Sequence of chain 1.A:
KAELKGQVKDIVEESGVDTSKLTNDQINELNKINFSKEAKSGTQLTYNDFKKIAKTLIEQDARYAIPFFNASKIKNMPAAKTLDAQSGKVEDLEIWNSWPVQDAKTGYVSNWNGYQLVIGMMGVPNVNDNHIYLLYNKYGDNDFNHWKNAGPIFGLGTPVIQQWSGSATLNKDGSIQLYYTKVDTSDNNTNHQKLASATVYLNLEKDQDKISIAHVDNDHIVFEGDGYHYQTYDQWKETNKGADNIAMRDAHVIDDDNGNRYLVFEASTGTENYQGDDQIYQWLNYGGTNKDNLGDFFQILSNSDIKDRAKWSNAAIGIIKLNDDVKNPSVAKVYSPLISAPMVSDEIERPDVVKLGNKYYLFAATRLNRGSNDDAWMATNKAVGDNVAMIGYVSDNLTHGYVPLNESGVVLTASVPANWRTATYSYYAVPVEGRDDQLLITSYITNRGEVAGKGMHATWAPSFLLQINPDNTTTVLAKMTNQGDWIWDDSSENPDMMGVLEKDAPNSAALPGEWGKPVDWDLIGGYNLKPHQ

Binding-site contacts:
Ligand atom C6 contacts residue TRP196 of chain 2.A at 3.9 Å (hydrophobic).
Ligand atom O3 contacts residue ARG281 of chain 2.A at 3.2 Å (salt-bridge).
Ligand atom C1 contacts residue ASN129 of chain 2.A at 3.6 Å.
Ligand atom O6 contacts residue ARG480 of chain 2.A at 3.8 Å.
Ligand atom C5 contacts residue ASN129 of chain 2.A at 3.2 Å.
Ligand atom C3 contacts residue GLU379 of chain 2.A at 3.3 Å.
Ligand atom O1 contacts residue TYR457 of chain 2.A at 3.9 Å.
Ligand atom C4 contacts residue GLU379 of chain 2.A at 3.6 Å.
Ligand atom O4 contacts residue ASN129 of chain 2.A at 3.7 Å.
Ligand atom O3 contacts residue GLU379 of chain 2.A at 2.6 Å (salt-bridge).
Ligand atom O6 contacts residue MET153 of chain 2.A at 3.2 Å.
Ligand atom O4 contacts residue ASP282 of chain 2.A at 2.6 Å (salt-bridge).
Ligand atom O3 contacts residue ARG402 of chain 2.A at 3.8 Å.
Ligand atom C2 contacts residue GLU381 of chain 2.A at 3.9 Å.
Ligand atom O4 contacts residue SER197 of chain 2.A at 3.2 Å (h-bond).
Ligand atom O5 contacts residue ASN129 of chain 2.A at 3.0 Å (h-bond).
Ligand atom C1 contacts residue GLU381 of chain 2.A at 3.3 Å.
Ligand atom C3 contacts residue ASN129 of chain 2.A at 3.1 Å.
Ligand atom O3 contacts residue ARG399 of chain 2.A at 3.7 Å.
Ligand atom O1 contacts residue SER458 of chain 2.A at 3.6 Å.
Ligand atom C3 contacts residue GLU381 of chain 2.A at 3.5 Å.
Ligand atom C3 contacts residue ASP282 of chain 2.A at 3.5 Å.
Ligand atom C2 contacts residue ASN129 of chain 2.A at 3.4 Å.
Ligand atom C4 contacts residue ASN129 of chain 2.A at 3.6 Å.
Ligand atom C6 contacts residue MET153 of chain 2.A at 3.6 Å (hydrophobic).
Ligand atom O2 contacts residue GLU381 of chain 2.A at 3.4 Å (salt-bridge).
Ligand atom O4 contacts residue TRP196 of chain 2.A at 3.6 Å.
Ligand atom O2 contacts residue GLU381 of chain 2.A at 3.3 Å (salt-bridge).
Ligand atom O3 contacts residue ASP282 of chain 2.A at 2.7 Å (salt-bridge).
Ligand atom O4 contacts residue GLU379 of chain 2.A at 2.8 Å (salt-bridge).
Ligand atom O2 contacts residue ARG399 of chain 2.A at 2.9 Å (salt-bridge).
Ligand atom O1 contacts residue ASN129 of chain 2.A at 2.7 Å (h-bond).
Ligand atom O6 contacts residue TRP128 of chain 2.A at 3.0 Å (h-bond).
Ligand atom O3 contacts residue GLU381 of chain 2.A at 3.9 Å.
Ligand atom O3 contacts residue GLU381 of chain 2.A at 3.1 Å (salt-bridge).
Ligand atom O4 contacts residue ARG281 of chain 2.A at 3.8 Å.
Ligand atom C4 contacts residue ASP282 of chain 2.A at 3.6 Å.
Ligand atom C1 contacts residue TYR457 of chain 2.A at 3.9 Å (hydrophobic).
Ligand atom O3 contacts residue GLU298 of chain 2.A at 3.6 Å (salt-bridge).
Ligand atom C5 contacts residue MET153 of chain 2.A at 3.8 Å (hydrophobic).

The small molecule below binds the protein below.
Small molecule (SMILES): OC[C@H]1O[C@@](CO)(O[C@H]2O[C@H](CO)[C@@H](O)[C@H](O)[C@H]2O)[C@@H](O)[C@@H]1O

Sequence of chain 2.A:
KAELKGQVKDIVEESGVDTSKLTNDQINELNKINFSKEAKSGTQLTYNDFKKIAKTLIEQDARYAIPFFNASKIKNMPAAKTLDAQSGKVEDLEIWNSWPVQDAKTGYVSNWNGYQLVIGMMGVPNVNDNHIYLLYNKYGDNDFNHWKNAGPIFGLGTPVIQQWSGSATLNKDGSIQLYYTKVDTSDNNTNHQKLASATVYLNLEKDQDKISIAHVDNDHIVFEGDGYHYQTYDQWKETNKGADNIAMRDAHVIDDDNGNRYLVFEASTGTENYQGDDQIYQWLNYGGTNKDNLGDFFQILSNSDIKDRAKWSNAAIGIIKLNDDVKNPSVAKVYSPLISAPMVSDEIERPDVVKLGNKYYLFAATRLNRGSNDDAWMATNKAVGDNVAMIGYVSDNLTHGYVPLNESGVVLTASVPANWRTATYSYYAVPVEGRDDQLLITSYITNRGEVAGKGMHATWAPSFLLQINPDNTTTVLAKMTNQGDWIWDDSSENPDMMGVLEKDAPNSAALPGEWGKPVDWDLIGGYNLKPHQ